Binding-site contacts:
Ligand atom C9 contacts residue GLN276 of chain 2.B at 3.4 Å.
Ligand atom C4 contacts residue PHE279 of chain 2.B at 4.0 Å (hydrophobic).
Ligand atom C17 contacts residue TYR247 of chain 2.B at 3.5 Å (hydrophobic).
Ligand atom C18 contacts residue TYR247 of chain 2.B at 3.9 Å (hydrophobic).
Ligand atom N21 contacts residue ALA275 of chain 2.B at 3.9 Å.
Ligand atom N26 contacts residue TYR247 of chain 2.B at 3.3 Å (h-bond).
Ligand atom C9 contacts residue LEU243 of chain 2.B at 3.4 Å (hydrophobic).
Ligand atom C14 contacts residue PHE264 of chain 2.B at 4.0 Å (hydrophobic).
Ligand atom C11 contacts residue HIS75 of chain 2.B at 4.0 Å.
Ligand atom C12 contacts residue MET188 of chain 2.B at 4.0 Å (hydrophobic).
Ligand atom N25 contacts residue PHE279 of chain 2.B at 3.6 Å.
Ligand atom N22 contacts residue ILE226 of chain 2.B at 3.9 Å.
Ligand atom C19 contacts residue GLN276 of chain 2.B at 3.1 Å.
Ligand atom C7 contacts residue PHE264 of chain 2.B at 3.9 Å (hydrophobic).
Ligand atom C16 contacts residue PHE264 of chain 2.B at 3.8 Å (hydrophobic).
Ligand atom C10 contacts residue MET188 of chain 2.B at 3.7 Å (hydrophobic).
Ligand atom C4 contacts residue ILE226 of chain 2.B at 4.0 Å (hydrophobic).
Ligand atom C13 contacts residue LEU243 of chain 2.B at 3.9 Å (hydrophobic).
Ligand atom C5 contacts residue PHE279 of chain 2.B at 3.5 Å (hydrophobic).
Ligand atom C8 contacts residue PHE279 of chain 2.B at 3.5 Å (hydrophobic).
Ligand atom N23 contacts residue LEU243 of chain 2.B at 3.1 Å.
Ligand atom C16 contacts residue TYR247 of chain 2.B at 3.8 Å (hydrophobic).
Ligand atom C18 contacts residue LEU243 of chain 2.B at 3.9 Å (hydrophobic).
Ligand atom N24 contacts residue LEU243 of chain 2.B at 3.5 Å.
Ligand atom C17 contacts residue LEU243 of chain 2.B at 3.9 Å (hydrophobic).
Ligand atom C13 contacts residue TYR247 of chain 2.B at 3.7 Å (hydrophobic).
Ligand atom C5 contacts residue LEU243 of chain 2.B at 3.6 Å (hydrophobic).
Ligand atom N25 contacts residue GLN276 of chain 2.B at 2.8 Å (h-bond).
Ligand atom N25 contacts residue LEU243 of chain 2.B at 3.9 Å.
Ligand atom C8 contacts residue GLN276 of chain 2.B at 3.5 Å.
Ligand atom C15 contacts residue TYR247 of chain 2.B at 3.9 Å (hydrophobic).
Ligand atom N23 contacts residue TYR247 of chain 2.B at 3.6 Å (h-bond).
Ligand atom C6 contacts residue PHE279 of chain 2.B at 3.7 Å (hydrophobic).
Ligand atom C18 contacts residue ALA275 of chain 2.B at 3.9 Å (hydrophobic).
Ligand atom C6 contacts residue LEU243 of chain 2.B at 3.1 Å (hydrophobic).
Ligand atom O27 contacts residue PHE279 of chain 2.B at 3.8 Å.
Ligand atom C18 contacts residue GLN276 of chain 2.B at 3.2 Å.
Ligand atom C14 contacts residue TYR247 of chain 2.B at 3.7 Å (hydrophobic).
Ligand atom O27 contacts residue GLN276 of chain 2.B at 3.0 Å (h-bond).
Ligand atom C15 contacts residue PHE279 of chain 2.B at 3.4 Å (hydrophobic).

Sequence of chain 2.B:
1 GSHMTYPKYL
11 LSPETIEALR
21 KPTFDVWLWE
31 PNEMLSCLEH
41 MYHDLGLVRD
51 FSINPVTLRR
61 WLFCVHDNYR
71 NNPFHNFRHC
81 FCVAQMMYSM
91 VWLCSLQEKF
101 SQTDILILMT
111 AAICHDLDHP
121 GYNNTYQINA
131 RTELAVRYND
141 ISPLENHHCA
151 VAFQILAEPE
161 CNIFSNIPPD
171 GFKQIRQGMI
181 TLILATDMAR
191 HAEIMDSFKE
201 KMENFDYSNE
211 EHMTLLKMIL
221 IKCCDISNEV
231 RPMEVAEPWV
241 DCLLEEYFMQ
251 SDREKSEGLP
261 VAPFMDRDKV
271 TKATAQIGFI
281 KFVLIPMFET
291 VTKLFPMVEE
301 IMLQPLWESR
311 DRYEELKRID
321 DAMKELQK

This protein binds this small molecule.
Small molecule (SMILES): C[C@H](c1nc2c(cnn2C2CCCC2)c(=O)[nH]1)N1CC(c2ncccn2)C1